This small molecule binds to this protein.
Small molecule (SMILES): CC(=O)N[C@@H]1[C@@H](O)[C@H](O)[C@@H](CO)O[C@H]1O

Sequence of chain 1.C:
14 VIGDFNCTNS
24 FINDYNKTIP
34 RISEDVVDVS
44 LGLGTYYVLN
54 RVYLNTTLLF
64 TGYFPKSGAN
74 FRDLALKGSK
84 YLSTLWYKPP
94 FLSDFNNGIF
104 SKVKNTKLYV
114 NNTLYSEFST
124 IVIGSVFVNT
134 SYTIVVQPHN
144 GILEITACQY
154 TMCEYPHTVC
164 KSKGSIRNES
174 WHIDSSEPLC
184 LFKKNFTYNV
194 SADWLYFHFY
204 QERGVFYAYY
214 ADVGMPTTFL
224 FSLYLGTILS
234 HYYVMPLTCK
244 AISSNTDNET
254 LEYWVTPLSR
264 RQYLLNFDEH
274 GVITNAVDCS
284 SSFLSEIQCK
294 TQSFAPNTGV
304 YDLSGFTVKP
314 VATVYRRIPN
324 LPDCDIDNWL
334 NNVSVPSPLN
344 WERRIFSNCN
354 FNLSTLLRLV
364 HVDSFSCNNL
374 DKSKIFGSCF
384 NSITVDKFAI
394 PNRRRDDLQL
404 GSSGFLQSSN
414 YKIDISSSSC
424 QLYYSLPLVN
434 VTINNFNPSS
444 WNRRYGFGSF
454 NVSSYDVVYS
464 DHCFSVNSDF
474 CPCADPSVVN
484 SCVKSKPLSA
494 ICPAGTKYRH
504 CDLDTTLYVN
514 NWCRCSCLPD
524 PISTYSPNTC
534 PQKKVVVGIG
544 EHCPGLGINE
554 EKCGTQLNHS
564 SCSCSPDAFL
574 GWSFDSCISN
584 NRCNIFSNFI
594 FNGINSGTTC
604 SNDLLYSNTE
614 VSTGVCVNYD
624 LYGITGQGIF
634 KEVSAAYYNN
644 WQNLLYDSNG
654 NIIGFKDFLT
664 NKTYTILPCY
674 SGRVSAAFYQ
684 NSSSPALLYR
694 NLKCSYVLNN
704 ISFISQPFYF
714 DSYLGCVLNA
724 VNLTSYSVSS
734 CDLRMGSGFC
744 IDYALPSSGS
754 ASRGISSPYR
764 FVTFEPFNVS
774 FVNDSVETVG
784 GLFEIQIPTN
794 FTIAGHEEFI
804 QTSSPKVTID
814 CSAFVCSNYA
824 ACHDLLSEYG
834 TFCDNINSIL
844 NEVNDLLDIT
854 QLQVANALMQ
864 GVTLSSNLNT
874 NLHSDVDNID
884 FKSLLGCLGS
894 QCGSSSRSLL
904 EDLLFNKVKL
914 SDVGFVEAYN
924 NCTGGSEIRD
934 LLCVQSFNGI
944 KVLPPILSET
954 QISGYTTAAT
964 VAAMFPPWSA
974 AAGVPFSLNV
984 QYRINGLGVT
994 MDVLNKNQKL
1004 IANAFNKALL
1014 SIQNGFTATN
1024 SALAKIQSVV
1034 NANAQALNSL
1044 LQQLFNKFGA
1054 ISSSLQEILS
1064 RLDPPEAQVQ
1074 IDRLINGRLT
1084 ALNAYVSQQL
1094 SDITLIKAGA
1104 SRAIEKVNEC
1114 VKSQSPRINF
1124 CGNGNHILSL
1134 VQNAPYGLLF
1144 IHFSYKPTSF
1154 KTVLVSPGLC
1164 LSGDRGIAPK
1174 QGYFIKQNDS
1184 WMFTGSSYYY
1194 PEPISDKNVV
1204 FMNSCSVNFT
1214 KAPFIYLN

Binding-site contacts:
Ligand atom N2 contacts residue ASN19 of chain 1.C at 3.0 Å (h-bond).
Ligand atom C5 contacts residue ASN19 of chain 1.C at 3.7 Å.
Ligand atom C6 contacts residue MAN6 of chain 1.N at 3.3 Å.
Ligand atom C4 contacts residue ASN22 of chain 1.C at 4.5 Å.
Ligand atom C5 contacts residue ASN22 of chain 1.C at 4.3 Å.
Ligand atom C4 contacts residue MAN6 of chain 1.N at 4.5 Å.
Ligand atom C4 contacts residue ASN19 of chain 1.C at 4.2 Å.
Ligand atom C7 contacts residue ASN19 of chain 1.C at 3.7 Å.
Ligand atom O5 contacts residue ASN19 of chain 1.C at 2.3 Å (h-bond).
Ligand atom C3 contacts residue ASN19 of chain 1.C at 3.8 Å.
Ligand atom O7 contacts residue ASN19 of chain 1.C at 3.9 Å.
Ligand atom O6 contacts residue MAN6 of chain 1.N at 2.4 Å (h-bond).
Ligand atom C3 contacts residue ASN22 of chain 1.C at 4.5 Å.
Ligand atom C2 contacts residue ASN19 of chain 1.C at 2.5 Å.
Ligand atom O5 contacts residue MAN6 of chain 1.N at 4.1 Å.
Ligand atom C5 contacts residue MAN6 of chain 1.N at 4.3 Å.
Ligand atom C1 contacts residue ASN19 of chain 1.C at 1.4 Å.
Ligand atom O6 contacts residue ASN19 of chain 1.C at 4.5 Å.
Ligand atom O4 contacts residue ASN22 of chain 1.C at 4.0 Å.